Sequence of chain 2.D:
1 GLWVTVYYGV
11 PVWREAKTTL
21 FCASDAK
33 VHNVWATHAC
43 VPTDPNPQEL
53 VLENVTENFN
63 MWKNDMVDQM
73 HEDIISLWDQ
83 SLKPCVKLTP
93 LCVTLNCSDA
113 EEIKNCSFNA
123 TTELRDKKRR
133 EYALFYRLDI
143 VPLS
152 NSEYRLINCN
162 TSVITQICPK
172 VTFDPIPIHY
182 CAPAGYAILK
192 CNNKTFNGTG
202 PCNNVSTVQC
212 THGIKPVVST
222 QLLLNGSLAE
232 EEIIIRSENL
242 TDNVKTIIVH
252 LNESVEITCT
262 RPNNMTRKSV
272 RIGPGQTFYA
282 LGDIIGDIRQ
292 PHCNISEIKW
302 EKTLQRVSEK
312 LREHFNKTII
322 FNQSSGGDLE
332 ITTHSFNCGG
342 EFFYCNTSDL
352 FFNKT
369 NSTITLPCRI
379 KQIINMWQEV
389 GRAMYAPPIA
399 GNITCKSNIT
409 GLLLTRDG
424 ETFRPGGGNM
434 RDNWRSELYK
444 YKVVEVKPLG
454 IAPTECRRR

Binding-site contacts:
Ligand atom N2 contacts residue ASP284 of chain 2.D at 3.9 Å.
Ligand atom O7 contacts residue ASN117 of chain 2.D at 2.4 Å (h-bond).
Ligand atom C8 contacts residue ASP284 of chain 2.D at 3.3 Å.
Ligand atom O7 contacts residue LEU136 of chain 2.D at 4.1 Å.
Ligand atom C7 contacts residue ASP284 of chain 2.D at 4.2 Å.
Ligand atom C5 contacts residue ASN117 of chain 2.D at 3.6 Å.
Ligand atom C3 contacts residue ASN117 of chain 2.D at 3.8 Å.
Ligand atom C5 contacts residue TYR134 of chain 2.D at 3.7 Å (hydrophobic).
Ligand atom O6 contacts residue TYR134 of chain 2.D at 3.6 Å.
Ligand atom C7 contacts residue ASN117 of chain 2.D at 3.0 Å.
Ligand atom C4 contacts residue TYR134 of chain 2.D at 4.4 Å (hydrophobic).
Ligand atom O7 contacts residue ALA102 of chain 2.D at 4.5 Å.
Ligand atom C1 contacts residue ASN117 of chain 2.D at 1.4 Å.
Ligand atom C6 contacts residue TYR134 of chain 2.D at 4.3 Å (hydrophobic).
Ligand atom C1 contacts residue TYR134 of chain 2.D at 3.5 Å (hydrophobic).
Ligand atom C8 contacts residue ARG132 of chain 2.D at 4.1 Å.
Ligand atom N2 contacts residue TYR134 of chain 2.D at 4.0 Å.
Ligand atom C8 contacts residue ILE285 of chain 2.D at 4.3 Å (hydrophobic).
Ligand atom O4 contacts residue TYR134 of chain 2.D at 4.1 Å.
Ligand atom C8 contacts residue LEU136 of chain 2.D at 4.2 Å (hydrophobic).
Ligand atom C2 contacts residue ASN117 of chain 2.D at 2.5 Å.
Ligand atom O5 contacts residue TYR134 of chain 2.D at 3.9 Å.
Ligand atom C4 contacts residue ASN117 of chain 2.D at 4.2 Å.
Ligand atom N2 contacts residue ASN117 of chain 2.D at 3.0 Å (h-bond).
Ligand atom O5 contacts residue ASN117 of chain 2.D at 2.3 Å (h-bond).
Ligand atom O6 contacts residue ARG132 of chain 2.D at 3.5 Å (salt-bridge).
Ligand atom C8 contacts residue ASN117 of chain 2.D at 4.3 Å.
Ligand atom C2 contacts residue TYR134 of chain 2.D at 4.0 Å (hydrophobic).
Ligand atom O6 contacts residue ASN117 of chain 2.D at 4.2 Å.
Ligand atom C7 contacts residue LEU136 of chain 2.D at 4.2 Å (hydrophobic).
Ligand atom C6 contacts residue ARG132 of chain 2.D at 4.4 Å.
Ligand atom O6 contacts residue SER119 of chain 2.D at 3.2 Å (h-bond).
Ligand atom C8 contacts residue ARG95 of chain 2.F at 4.3 Å.
Ligand atom C3 contacts residue TYR134 of chain 2.D at 3.8 Å (hydrophobic).

This protein binds this small molecule.
Small molecule (SMILES): CC(=O)N[C@H]1[C@H](O[C@H]2[C@H](O)[C@@H](NC(C)=O)CO[C@@H]2CO)O[C@H](CO)[C@@H](O[C@@H]2O[C@H](CO)[C@@H](O)[C@H](O)[C@@H]2O)[C@@H]1O

Sequence of chain 2.F:
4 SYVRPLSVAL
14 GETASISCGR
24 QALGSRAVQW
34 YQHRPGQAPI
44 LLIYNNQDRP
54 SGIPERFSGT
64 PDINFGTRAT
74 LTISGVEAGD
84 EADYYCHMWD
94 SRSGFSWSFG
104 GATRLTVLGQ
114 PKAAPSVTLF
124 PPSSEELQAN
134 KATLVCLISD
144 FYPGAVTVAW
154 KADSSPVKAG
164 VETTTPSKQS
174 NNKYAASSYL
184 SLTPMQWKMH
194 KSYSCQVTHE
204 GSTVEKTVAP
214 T